Sequence of chain 1.A:
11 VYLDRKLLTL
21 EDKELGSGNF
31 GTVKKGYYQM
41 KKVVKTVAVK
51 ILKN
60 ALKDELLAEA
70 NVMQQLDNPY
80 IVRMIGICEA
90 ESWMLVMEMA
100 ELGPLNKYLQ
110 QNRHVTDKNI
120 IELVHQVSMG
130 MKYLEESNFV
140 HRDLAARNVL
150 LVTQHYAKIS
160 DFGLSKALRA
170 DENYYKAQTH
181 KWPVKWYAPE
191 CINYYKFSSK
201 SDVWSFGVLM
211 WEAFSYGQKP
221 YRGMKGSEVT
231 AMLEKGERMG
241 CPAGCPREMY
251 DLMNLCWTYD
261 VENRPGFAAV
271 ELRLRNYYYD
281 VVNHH

Binding-site contacts:
Ligand atom C12 contacts residue ALA48 of chain 1.A at 3.6 Å (hydrophobic).
Ligand atom C15 contacts residue LEU149 of chain 1.A at 3.8 Å (hydrophobic).
Ligand atom N23 contacts residue ARG146 of chain 1.A at 2.8 Å (salt-bridge).
Ligand atom N19 contacts residue VAL33 of chain 1.A at 3.8 Å.
Ligand atom C14 contacts residue VAL81 of chain 1.A at 3.9 Å (hydrophobic).
Ligand atom N23 contacts residue ASN147 of chain 1.A at 3.0 Å (h-bond).
Ligand atom C06 contacts residue PRO103 of chain 1.A at 3.6 Å (hydrophobic).
Ligand atom C17 contacts residue ALA48 of chain 1.A at 3.7 Å (hydrophobic).
Ligand atom C09 contacts residue GLY102 of chain 1.A at 3.6 Å.
Ligand atom C14 contacts residue ALA48 of chain 1.A at 3.5 Å (hydrophobic).
Ligand atom C08 contacts residue GLY102 of chain 1.A at 3.5 Å.
Ligand atom C03 contacts residue GLU100 of chain 1.A at 3.8 Å.
Ligand atom C17 contacts residue LEU149 of chain 1.A at 3.4 Å (hydrophobic).
Ligand atom C15 contacts residue ALA48 of chain 1.A at 3.6 Å (hydrophobic).
Ligand atom C14 contacts residue LEU149 of chain 1.A at 3.8 Å (hydrophobic).
Ligand atom C09 contacts residue GLU100 of chain 1.A at 3.4 Å.
Ligand atom C11 contacts residue ALA99 of chain 1.A at 3.4 Å (hydrophobic).
Ligand atom C05 contacts residue LEU25 of chain 1.A at 3.8 Å (hydrophobic).
Ligand atom C04 contacts residue GLY102 of chain 1.A at 3.9 Å.
Ligand atom N13 contacts residue LEU149 of chain 1.A at 3.6 Å.
Ligand atom C08 contacts residue MET98 of chain 1.A at 3.6 Å (hydrophobic).
Ligand atom C14 contacts residue GLU97 of chain 1.A at 3.3 Å.
Ligand atom C16 contacts residue ALA48 of chain 1.A at 3.7 Å (hydrophobic).
Ligand atom N13 contacts residue MET98 of chain 1.A at 3.7 Å.
Ligand atom N23 contacts residue ASP160 of chain 1.A at 3.0 Å (salt-bridge).
Ligand atom C06 contacts residue LEU25 of chain 1.A at 3.5 Å (hydrophobic).
Ligand atom C07 contacts residue LEU25 of chain 1.A at 3.9 Å (hydrophobic).
Ligand atom C03 contacts residue LEU101 of chain 1.A at 3.8 Å (hydrophobic).
Ligand atom C05 contacts residue PRO103 of chain 1.A at 3.7 Å (hydrophobic).
Ligand atom C08 contacts residue ALA99 of chain 1.A at 3.5 Å (hydrophobic).
Ligand atom C22 contacts residue ARG146 of chain 1.A at 3.8 Å.
Ligand atom N13 contacts residue GLU97 of chain 1.A at 3.8 Å.
Ligand atom C12 contacts residue LEU149 of chain 1.A at 3.5 Å (hydrophobic).
Ligand atom N13 contacts residue ALA99 of chain 1.A at 3.2 Å (h-bond).
Ligand atom C16 contacts residue LEU149 of chain 1.A at 3.6 Å (hydrophobic).
Ligand atom C07 contacts residue GLY102 of chain 1.A at 3.7 Å.
Ligand atom N24 contacts residue LEU25 of chain 1.A at 3.7 Å.
Ligand atom C20 contacts residue VAL33 of chain 1.A at 3.7 Å (hydrophobic).
Ligand atom N13 contacts residue ALA48 of chain 1.A at 3.5 Å.
Ligand atom C22 contacts residue ASP160 of chain 1.A at 3.3 Å.

This protein binds this small molecule.
Small molecule (SMILES): CN(C)c1ccc(-c2cc3ncccc3c(NCCCN)n2)cc1